This protein binds this small molecule.
Small molecule (SMILES): C[C@H](N)C(=O)O

Binding-site contacts:
Ligand atom CB contacts residue PRO507 of chain 1.H at 4.2 Å (hydrophobic).
Ligand atom CA contacts residue PRO507 of chain 1.H at 3.0 Å (hydrophobic).
Ligand atom C contacts residue PRO507 of chain 1.H at 3.8 Å (hydrophobic).
Ligand atom CB contacts residue ARG160 of chain 1.H at 4.4 Å.
Ligand atom O contacts residue PRO507 of chain 1.H at 4.0 Å.
Ligand atom N contacts residue PRO507 of chain 1.H at 2.5 Å.

Sequence of chain 1.H:
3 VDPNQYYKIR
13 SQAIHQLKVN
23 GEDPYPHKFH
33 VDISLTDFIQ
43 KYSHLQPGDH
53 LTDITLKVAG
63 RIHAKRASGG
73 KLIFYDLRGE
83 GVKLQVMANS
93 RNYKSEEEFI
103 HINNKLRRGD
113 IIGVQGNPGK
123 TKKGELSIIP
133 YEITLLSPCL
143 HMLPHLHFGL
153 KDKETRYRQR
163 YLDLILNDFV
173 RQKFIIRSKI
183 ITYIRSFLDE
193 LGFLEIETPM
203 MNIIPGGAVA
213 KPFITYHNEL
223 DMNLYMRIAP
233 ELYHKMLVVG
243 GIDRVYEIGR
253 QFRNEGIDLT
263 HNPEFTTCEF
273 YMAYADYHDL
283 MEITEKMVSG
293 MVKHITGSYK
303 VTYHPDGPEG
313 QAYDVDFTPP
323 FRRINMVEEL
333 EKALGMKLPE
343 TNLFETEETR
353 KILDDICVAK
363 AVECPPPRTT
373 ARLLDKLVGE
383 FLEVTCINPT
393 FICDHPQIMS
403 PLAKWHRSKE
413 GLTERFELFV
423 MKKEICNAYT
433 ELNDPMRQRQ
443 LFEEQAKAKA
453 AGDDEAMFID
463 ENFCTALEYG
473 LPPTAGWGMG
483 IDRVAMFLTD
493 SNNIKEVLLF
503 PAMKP